Sequence of chain 1.B:
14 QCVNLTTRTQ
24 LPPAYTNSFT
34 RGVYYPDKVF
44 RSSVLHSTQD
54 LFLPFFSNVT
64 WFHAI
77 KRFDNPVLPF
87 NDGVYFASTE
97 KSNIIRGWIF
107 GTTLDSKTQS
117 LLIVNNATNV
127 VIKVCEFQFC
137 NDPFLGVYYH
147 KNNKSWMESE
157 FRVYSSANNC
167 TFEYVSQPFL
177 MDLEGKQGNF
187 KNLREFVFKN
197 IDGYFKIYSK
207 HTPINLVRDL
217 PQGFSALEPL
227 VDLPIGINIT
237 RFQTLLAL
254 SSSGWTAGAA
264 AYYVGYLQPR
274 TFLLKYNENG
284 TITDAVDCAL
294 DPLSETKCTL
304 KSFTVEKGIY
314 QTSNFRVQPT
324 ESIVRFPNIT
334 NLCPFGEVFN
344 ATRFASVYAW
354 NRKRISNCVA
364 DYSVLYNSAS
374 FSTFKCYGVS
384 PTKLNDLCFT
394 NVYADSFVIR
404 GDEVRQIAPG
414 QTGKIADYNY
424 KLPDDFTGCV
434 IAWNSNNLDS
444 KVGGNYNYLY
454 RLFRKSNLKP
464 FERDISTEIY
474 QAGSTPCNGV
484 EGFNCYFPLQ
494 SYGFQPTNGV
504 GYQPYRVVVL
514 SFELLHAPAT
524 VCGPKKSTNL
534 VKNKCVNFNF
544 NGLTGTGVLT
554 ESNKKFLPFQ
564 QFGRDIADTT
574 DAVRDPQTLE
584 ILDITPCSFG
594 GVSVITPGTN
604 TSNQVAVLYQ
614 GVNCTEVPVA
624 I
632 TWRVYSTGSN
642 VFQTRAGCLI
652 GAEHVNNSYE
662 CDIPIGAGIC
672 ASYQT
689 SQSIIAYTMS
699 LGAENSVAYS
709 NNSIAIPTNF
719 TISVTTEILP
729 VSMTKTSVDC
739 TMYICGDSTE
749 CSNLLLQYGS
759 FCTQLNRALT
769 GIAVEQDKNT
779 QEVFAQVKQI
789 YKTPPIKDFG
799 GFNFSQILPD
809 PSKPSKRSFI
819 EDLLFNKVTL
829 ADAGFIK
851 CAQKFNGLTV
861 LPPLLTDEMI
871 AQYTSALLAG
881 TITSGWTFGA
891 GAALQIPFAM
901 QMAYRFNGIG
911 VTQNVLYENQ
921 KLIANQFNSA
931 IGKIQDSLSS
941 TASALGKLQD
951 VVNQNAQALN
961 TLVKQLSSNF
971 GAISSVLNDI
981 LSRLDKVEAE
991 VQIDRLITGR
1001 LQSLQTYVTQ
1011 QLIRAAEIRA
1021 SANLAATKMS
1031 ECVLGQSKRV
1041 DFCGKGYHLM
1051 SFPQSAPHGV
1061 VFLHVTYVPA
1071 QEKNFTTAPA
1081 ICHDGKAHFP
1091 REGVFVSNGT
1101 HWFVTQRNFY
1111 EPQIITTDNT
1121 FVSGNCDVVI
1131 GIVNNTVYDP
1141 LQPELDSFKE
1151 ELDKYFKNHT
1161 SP

The protein below binds the small molecule below.
Small molecule (SMILES): CC(=O)N[C@H]1[C@H](O[C@H]2[C@H](O)[C@@H](NC(C)=O)CO[C@@H]2CO)O[C@H](CO)[C@@H](O)[C@@H]1O

Binding-site contacts:
Ligand atom C2 contacts residue ASN1134 of chain 1.B at 2.5 Å.
Ligand atom C7 contacts residue ASN1134 of chain 1.B at 3.1 Å.
Ligand atom N2 contacts residue ASN1134 of chain 1.B at 3.0 Å (h-bond).
Ligand atom O7 contacts residue ASN1134 of chain 1.B at 2.6 Å (h-bond).
Ligand atom C8 contacts residue ILE1132 of chain 1.B at 3.9 Å (hydrophobic).
Ligand atom C1 contacts residue ASN1134 of chain 1.B at 1.6 Å.
Ligand atom O5 contacts residue ASN1134 of chain 1.B at 2.3 Å (h-bond).
Ligand atom C5 contacts residue ASN1134 of chain 1.B at 3.8 Å.
Ligand atom C3 contacts residue ASN1134 of chain 1.B at 3.8 Å.
Ligand atom C4 contacts residue ASN1134 of chain 1.B at 4.2 Å.